Binding-site contacts:
Ligand atom O5 contacts residue ASN329 of chain 1.A at 2.4 Å (h-bond).
Ligand atom C7 contacts residue ASN329 of chain 1.A at 3.5 Å.
Ligand atom C1 contacts residue SER354 of chain 1.A at 3.9 Å.
Ligand atom C5 contacts residue ASN329 of chain 1.A at 3.7 Å.
Ligand atom O5 contacts residue SER354 of chain 1.A at 3.6 Å (h-bond).
Ligand atom C4 contacts residue ASN329 of chain 1.A at 4.2 Å.
Ligand atom C3 contacts residue ASN329 of chain 1.A at 3.8 Å.
Ligand atom C8 contacts residue SER330 of chain 1.A at 3.2 Å.
Ligand atom O6 contacts residue NAG1 of chain 1.JA at 3.2 Å (h-bond).
Ligand atom C6 contacts residue NAG1 of chain 1.JA at 4.5 Å.
Ligand atom C4 contacts residue NAG1 of chain 1.JA at 4.0 Å.
Ligand atom C8 contacts residue SER331 of chain 1.A at 4.2 Å.
Ligand atom C2 contacts residue ASN329 of chain 1.A at 2.5 Å.
Ligand atom C7 contacts residue SER330 of chain 1.A at 3.9 Å.
Ligand atom C8 contacts residue THR338 of chain 1.A at 3.6 Å.
Ligand atom O7 contacts residue ASN329 of chain 1.A at 3.6 Å.
Ligand atom C2 contacts residue NAG1 of chain 1.JA at 4.4 Å.
Ligand atom N2 contacts residue ASN329 of chain 1.A at 2.9 Å (h-bond).
Ligand atom C7 contacts residue NAG1 of chain 1.JA at 4.3 Å.
Ligand atom O7 contacts residue NAG1 of chain 1.JA at 3.2 Å (h-bond).
Ligand atom O3 contacts residue NAG1 of chain 1.JA at 3.9 Å.
Ligand atom N2 contacts residue SER330 of chain 1.A at 3.9 Å.
Ligand atom C1 contacts residue ASN329 of chain 1.A at 1.4 Å.

Sequence of chain 1.A:
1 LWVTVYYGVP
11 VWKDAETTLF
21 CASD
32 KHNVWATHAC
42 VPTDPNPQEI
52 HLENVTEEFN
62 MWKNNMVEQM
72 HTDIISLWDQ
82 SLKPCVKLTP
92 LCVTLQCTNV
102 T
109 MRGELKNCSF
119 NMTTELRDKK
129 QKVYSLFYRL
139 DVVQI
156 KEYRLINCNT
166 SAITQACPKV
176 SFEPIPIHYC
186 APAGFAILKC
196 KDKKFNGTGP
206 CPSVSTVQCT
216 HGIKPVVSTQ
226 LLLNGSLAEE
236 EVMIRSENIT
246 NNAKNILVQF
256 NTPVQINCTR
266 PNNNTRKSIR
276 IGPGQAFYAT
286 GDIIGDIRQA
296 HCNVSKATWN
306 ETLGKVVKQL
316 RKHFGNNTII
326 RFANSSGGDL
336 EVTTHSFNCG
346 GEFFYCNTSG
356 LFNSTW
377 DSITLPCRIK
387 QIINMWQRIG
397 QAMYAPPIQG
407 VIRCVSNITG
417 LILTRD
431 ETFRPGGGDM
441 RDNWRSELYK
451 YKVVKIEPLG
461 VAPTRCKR

This protein binds this small molecule.
Small molecule (SMILES): CC(=O)N[C@@H]1[C@@H](O)[C@H](O)[C@@H](CO)O[C@H]1O